Sequence of chain 1.A:
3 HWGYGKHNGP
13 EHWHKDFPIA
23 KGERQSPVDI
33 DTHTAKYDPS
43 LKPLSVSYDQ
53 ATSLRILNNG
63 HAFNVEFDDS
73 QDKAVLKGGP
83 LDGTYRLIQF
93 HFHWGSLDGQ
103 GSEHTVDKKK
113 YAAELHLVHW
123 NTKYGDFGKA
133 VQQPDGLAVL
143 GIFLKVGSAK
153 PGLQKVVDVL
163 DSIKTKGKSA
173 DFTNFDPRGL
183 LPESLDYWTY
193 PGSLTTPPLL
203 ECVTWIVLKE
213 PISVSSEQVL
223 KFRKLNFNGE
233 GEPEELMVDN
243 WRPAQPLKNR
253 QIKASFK

Binding-site contacts:
Ligand atom N4' contacts residue PRO200 of chain 1.A at 4.0 Å.
Ligand atom O2S contacts residue HIS118 of chain 1.A at 3.3 Å (h-bond).
Ligand atom C3 contacts residue THR198 of chain 1.A at 3.2 Å.
Ligand atom O1S contacts residue SER195 of chain 1.A at 4.2 Å.
Ligand atom O7 contacts residue PHE129 of chain 1.A at 3.3 Å.
Ligand atom O2S contacts residue VAL141 of chain 1.A at 3.7 Å.
Ligand atom C4' contacts residue PRO200 of chain 1.A at 3.9 Å (hydrophobic).
Ligand atom O2S contacts residue ZN1 of chain 1.C at 3.1 Å.
Ligand atom N3S contacts residue ZN1 of chain 1.C at 2.1 Å.
Ligand atom O1S contacts residue TRP207 of chain 1.A at 3.5 Å.
Ligand atom C3' contacts residue LEU196 of chain 1.A at 4.2 Å (hydrophobic).
Ligand atom C4' contacts residue PHE129 of chain 1.A at 4.3 Å (hydrophobic).
Ligand atom C4 contacts residue HIS93 of chain 1.A at 3.8 Å.
Ligand atom C5 contacts residue LEU196 of chain 1.A at 3.6 Å (hydrophobic).
Ligand atom S contacts residue HIS118 of chain 1.A at 3.8 Å.
Ligand atom C4 contacts residue LEU196 of chain 1.A at 3.8 Å (hydrophobic).
Ligand atom N3S contacts residue HIS118 of chain 1.A at 3.4 Å (h-bond).
Ligand atom C6 contacts residue GLN91 of chain 1.A at 4.0 Å.
Ligand atom S contacts residue THR197 of chain 1.A at 3.8 Å.
Ligand atom C2 contacts residue THR198 of chain 1.A at 3.3 Å.
Ligand atom C3' contacts residue PRO200 of chain 1.A at 3.6 Å (hydrophobic).
Ligand atom O2S contacts residue HIS93 of chain 1.A at 3.2 Å (h-bond).
Ligand atom O1S contacts residue ZN1 of chain 1.C at 4.0 Å.
Ligand atom C5 contacts residue VAL120 of chain 1.A at 3.6 Å (hydrophobic).
Ligand atom C3 contacts residue LEU196 of chain 1.A at 4.0 Å (hydrophobic).
Ligand atom C5 contacts residue HIS93 of chain 1.A at 3.9 Å.
Ligand atom O2S contacts residue VAL120 of chain 1.A at 3.8 Å.
Ligand atom O2S contacts residue TRP207 of chain 1.A at 4.1 Å.
Ligand atom C1 contacts residue LEU196 of chain 1.A at 3.9 Å (hydrophobic).
Ligand atom C2 contacts residue LEU196 of chain 1.A at 4.1 Å (hydrophobic).
Ligand atom O1S contacts residue THR197 of chain 1.A at 3.1 Å (h-bond).
Ligand atom N3S contacts residue THR197 of chain 1.A at 2.8 Å (h-bond).
Ligand atom C4 contacts residue ZN1 of chain 1.C at 4.1 Å.
Ligand atom S contacts residue HIS93 of chain 1.A at 3.6 Å.
Ligand atom N3S contacts residue HIS95 of chain 1.A at 3.5 Å (h-bond).
Ligand atom C6 contacts residue VAL120 of chain 1.A at 4.0 Å (hydrophobic).
Ligand atom O1S contacts residue LEU196 of chain 1.A at 3.4 Å.
Ligand atom S contacts residue ZN1 of chain 1.C at 3.1 Å.
Ligand atom C6 contacts residue LEU196 of chain 1.A at 3.7 Å (hydrophobic).
Ligand atom N3S contacts residue HIS93 of chain 1.A at 3.1 Å (h-bond).

This small molecule binds to this protein.
Small molecule (SMILES): NCCCCNC(=O)c1ccc(S(N)(=O)=O)cc1